Binding-site contacts:
Ligand atom O2P contacts residue ARG169 of chain 2.C at 3.2 Å (salt-bridge).
Ligand atom O3P contacts residue TYR132 of chain 2.C at 4.4 Å.
Ligand atom O2P contacts residue SER167 of chain 2.C at 3.2 Å (h-bond).
Ligand atom O3P contacts residue ARG135 of chain 2.C at 2.5 Å (salt-bridge).
Ligand atom P contacts residue ARG169 of chain 2.C at 4.2 Å.
Ligand atom O1P contacts residue SER167 of chain 2.C at 3.1 Å (h-bond).
Ligand atom O2 contacts residue SER167 of chain 2.C at 2.8 Å (h-bond).
Ligand atom C3 contacts residue ARG135 of chain 2.C at 4.4 Å.
Ligand atom O2 contacts residue ALA166 of chain 2.C at 3.7 Å.
Ligand atom C3 contacts residue SER167 of chain 2.C at 4.2 Å.
Ligand atom O2 contacts residue THR186 of chain 2.C at 4.5 Å.
Ligand atom C2 contacts residue ALA166 of chain 2.C at 4.4 Å (hydrophobic).
Ligand atom O3P contacts residue SER167 of chain 2.C at 2.6 Å (h-bond).
Ligand atom O1P contacts residue TYR132 of chain 2.C at 4.2 Å.
Ligand atom C2 contacts residue PDO1 of chain 2.K at 3.3 Å.
Ligand atom C2 contacts residue SER167 of chain 2.C at 3.6 Å.
Ligand atom O2 contacts residue ASP6 of chain 2.C at 2.5 Å (salt-bridge).
Ligand atom C2 contacts residue TYR132 of chain 2.C at 3.6 Å (hydrophobic).
Ligand atom P contacts residue ARG135 of chain 2.C at 3.7 Å.
Ligand atom O4P contacts residue ARG135 of chain 2.C at 3.1 Å (salt-bridge).
Ligand atom C3 contacts residue PDO1 of chain 2.K at 4.5 Å.
Ligand atom C3 contacts residue TYR132 of chain 2.C at 4.2 Å (hydrophobic).
Ligand atom C3 contacts residue ASN28 of chain 2.C at 4.0 Å.
Ligand atom O3P contacts residue ARG169 of chain 2.C at 3.3 Å (salt-bridge).
Ligand atom O1P contacts residue ARG135 of chain 2.C at 4.2 Å.
Ligand atom O2 contacts residue PDO1 of chain 2.K at 3.3 Å.
Ligand atom C2 contacts residue ASN28 of chain 2.C at 4.0 Å.
Ligand atom C2 contacts residue ASP6 of chain 2.C at 3.5 Å.
Ligand atom P contacts residue SER167 of chain 2.C at 3.2 Å.
Ligand atom C3 contacts residue ASP6 of chain 2.C at 3.8 Å.

The small molecule below binds the protein below.
Small molecule (SMILES): O=P(O)(O)OC[C@H](O)CO

Sequence of chain 2.C:
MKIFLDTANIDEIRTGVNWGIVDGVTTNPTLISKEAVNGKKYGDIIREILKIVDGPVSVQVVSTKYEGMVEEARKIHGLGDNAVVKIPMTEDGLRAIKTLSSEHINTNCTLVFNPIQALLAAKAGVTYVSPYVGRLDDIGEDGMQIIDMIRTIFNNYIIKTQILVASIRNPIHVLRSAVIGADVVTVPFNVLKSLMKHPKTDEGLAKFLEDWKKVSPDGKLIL